Binding-site contacts:
Ligand atom C8 contacts residue GLU271 of chain 1.D at 3.2 Å.
Ligand atom C1 contacts residue GLN270 of chain 1.D at 4.0 Å.
Ligand atom C2 contacts residue ASN181 of chain 1.D at 2.3 Å.
Ligand atom C7 contacts residue ASN181 of chain 1.D at 3.8 Å.
Ligand atom O5 contacts residue GLN270 of chain 1.D at 3.6 Å.
Ligand atom C5 contacts residue ASN181 of chain 1.D at 3.6 Å.
Ligand atom C5 contacts residue THR183 of chain 1.D at 3.6 Å.
Ligand atom C1 contacts residue THR183 of chain 1.D at 3.3 Å.
Ligand atom C4 contacts residue ASN181 of chain 1.D at 4.2 Å.
Ligand atom C7 contacts residue TYR292 of chain 1.D at 4.4 Å (hydrophobic).
Ligand atom C6 contacts residue THR183 of chain 1.D at 4.4 Å.
Ligand atom O3 contacts residue ASN181 of chain 1.D at 4.3 Å.
Ligand atom C7 contacts residue GLU294 of chain 1.D at 4.4 Å.
Ligand atom O6 contacts residue GLN270 of chain 1.D at 3.3 Å.
Ligand atom C1 contacts residue GLU271 of chain 1.D at 4.2 Å.
Ligand atom C7 contacts residue GLU271 of chain 1.D at 3.9 Å.
Ligand atom C3 contacts residue ASN181 of chain 1.D at 3.7 Å.
Ligand atom C8 contacts residue ASN181 of chain 1.D at 3.8 Å.
Ligand atom C8 contacts residue TYR292 of chain 1.D at 4.3 Å (hydrophobic).
Ligand atom C6 contacts residue GLU271 of chain 1.D at 3.2 Å.
Ligand atom O7 contacts residue PHE184 of chain 1.D at 4.4 Å.
Ligand atom C1 contacts residue ASN181 of chain 1.D at 1.4 Å.
Ligand atom O5 contacts residue GLU271 of chain 1.D at 4.2 Å.
Ligand atom C5 contacts residue GLU271 of chain 1.D at 4.5 Å.
Ligand atom O5 contacts residue THR183 of chain 1.D at 3.6 Å (h-bond).
Ligand atom O6 contacts residue GLU271 of chain 1.D at 2.8 Å (salt-bridge).
Ligand atom C5 contacts residue GLN270 of chain 1.D at 4.5 Å.
Ligand atom O5 contacts residue ASN181 of chain 1.D at 2.3 Å (h-bond).
Ligand atom O7 contacts residue GLU271 of chain 1.D at 4.0 Å.
Ligand atom C8 contacts residue GLU294 of chain 1.D at 3.3 Å.
Ligand atom N2 contacts residue ASN181 of chain 1.D at 3.0 Å (h-bond).
Ligand atom C6 contacts residue GLN270 of chain 1.D at 4.0 Å.
Ligand atom C2 contacts residue THR183 of chain 1.D at 4.4 Å.
Ligand atom O7 contacts residue TYR292 of chain 1.D at 3.8 Å.

Sequence of chain 1.D:
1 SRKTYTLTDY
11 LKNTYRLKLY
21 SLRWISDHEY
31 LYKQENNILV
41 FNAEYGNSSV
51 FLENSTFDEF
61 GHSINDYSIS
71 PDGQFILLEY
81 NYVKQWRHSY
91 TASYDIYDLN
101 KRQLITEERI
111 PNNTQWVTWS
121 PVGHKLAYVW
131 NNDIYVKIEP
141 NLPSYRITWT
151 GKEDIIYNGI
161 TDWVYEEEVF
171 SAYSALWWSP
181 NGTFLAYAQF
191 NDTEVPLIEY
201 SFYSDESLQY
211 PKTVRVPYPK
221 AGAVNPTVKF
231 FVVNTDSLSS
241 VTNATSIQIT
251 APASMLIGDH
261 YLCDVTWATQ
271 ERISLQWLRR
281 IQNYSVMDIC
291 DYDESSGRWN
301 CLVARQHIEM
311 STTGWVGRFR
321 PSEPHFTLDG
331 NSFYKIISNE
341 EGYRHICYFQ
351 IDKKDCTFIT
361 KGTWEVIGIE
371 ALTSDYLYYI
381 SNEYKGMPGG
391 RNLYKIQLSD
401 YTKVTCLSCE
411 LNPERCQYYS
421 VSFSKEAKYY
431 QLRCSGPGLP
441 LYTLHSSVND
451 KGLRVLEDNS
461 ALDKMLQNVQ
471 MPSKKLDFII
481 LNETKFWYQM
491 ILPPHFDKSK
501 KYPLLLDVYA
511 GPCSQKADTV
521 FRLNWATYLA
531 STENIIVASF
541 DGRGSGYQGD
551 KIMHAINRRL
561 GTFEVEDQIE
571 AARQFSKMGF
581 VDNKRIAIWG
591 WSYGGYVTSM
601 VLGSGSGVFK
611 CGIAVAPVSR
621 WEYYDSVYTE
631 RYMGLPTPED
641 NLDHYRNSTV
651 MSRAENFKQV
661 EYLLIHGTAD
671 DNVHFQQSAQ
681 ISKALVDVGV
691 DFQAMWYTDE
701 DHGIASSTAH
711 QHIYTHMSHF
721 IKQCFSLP

The protein below binds the small molecule below.
Small molecule (SMILES): CC(=O)N[C@H]1[C@H](O[C@H]2[C@H](O)[C@@H](NC(C)=O)CO[C@@H]2CO)O[C@H](CO)[C@@H](O)[C@@H]1O